Binding-site contacts:
Ligand atom C2' contacts residue ASP149 of chain 1.B at 3.2 Å.
Ligand atom C8 contacts residue EDO1 of chain 1.F at 3.2 Å.
Ligand atom CA contacts residue TYR128 of chain 1.B at 3.4 Å (hydrophobic).
Ligand atom N7 contacts residue LYS195 of chain 1.B at 2.7 Å (salt-bridge).
Ligand atom CE3 contacts residue GLY9 of chain 1.B at 3.5 Å.
Ligand atom C4 contacts residue GLY19 of chain 1.B at 3.5 Å.
Ligand atom O2' contacts residue GLN150 of chain 1.B at 3.3 Å.
Ligand atom NH3 contacts residue TYR128 of chain 1.B at 2.7 Å (h-bond).
Ligand atom C2 contacts residue GLY19 of chain 1.B at 3.1 Å.
Ligand atom O contacts residue TYR128 of chain 1.B at 2.6 Å (h-bond).
Ligand atom N6 contacts residue LYS195 of chain 1.B at 3.3 Å.
Ligand atom N6 contacts residue MET196 of chain 1.B at 3.0 Å (h-bond).
Ligand atom CZ3 contacts residue SER8 of chain 1.B at 3.5 Å.
Ligand atom C contacts residue TYR128 of chain 1.B at 3.4 Å (hydrophobic).
Ligand atom C2 contacts residue ALA184 of chain 1.B at 3.2 Å (hydrophobic).
Ligand atom C8 contacts residue ASN20 of chain 1.B at 3.1 Å.
Ligand atom O contacts residue GLN11 of chain 1.B at 3.2 Å (h-bond).
Ligand atom C5 contacts residue LYS195 of chain 1.B at 3.5 Å.
Ligand atom O2' contacts residue GLY147 of chain 1.B at 2.8 Å (h-bond).
Ligand atom N1 contacts residue GLY19 of chain 1.B at 3.5 Å (h-bond).
Ligand atom O4' contacts residue ASN20 of chain 1.B at 3.0 Å (h-bond).
Ligand atom N3 contacts residue GLY23 of chain 1.B at 3.5 Å.
Ligand atom O1P contacts residue ALA10 of chain 1.B at 3.4 Å.
Ligand atom O1P contacts residue GLN11 of chain 1.B at 2.8 Å (h-bond).
Ligand atom C5' contacts residue ASN20 of chain 1.B at 3.4 Å.
Ligand atom N6 contacts residue VAL186 of chain 1.B at 2.8 Å (h-bond).
Ligand atom NH3 contacts residue MET132 of chain 1.B at 3.5 Å (h-bond).
Ligand atom O5' contacts residue ASN20 of chain 1.B at 3.0 Å (h-bond).
Ligand atom N7 contacts residue EDO1 of chain 1.F at 3.4 Å (h-bond).
Ligand atom O3' contacts residue GLY147 of chain 1.B at 3.2 Å (h-bond).
Ligand atom C8 contacts residue LYS195 of chain 1.B at 3.5 Å.
Ligand atom CZ3 contacts residue VAL146 of chain 1.B at 3.5 Å (hydrophobic).
Ligand atom O2P contacts residue EDO1 of chain 1.F at 3.1 Å (h-bond).
Ligand atom N1 contacts residue VAL186 of chain 1.B at 2.9 Å (h-bond).
Ligand atom O2' contacts residue ASP149 of chain 1.B at 2.6 Å (salt-bridge).
Ligand atom N3 contacts residue GLY19 of chain 1.B at 3.1 Å (h-bond).
Ligand atom NE1 contacts residue ASP135 of chain 1.B at 2.9 Å (salt-bridge).
Ligand atom N9 contacts residue ASP149 of chain 1.B at 3.4 Å (salt-bridge).
Ligand atom NH3 contacts residue GLN150 of chain 1.B at 3.1 Å (h-bond).
Ligand atom O3' contacts residue VAL146 of chain 1.B at 3.4 Å.

Sequence of chain 1.B:
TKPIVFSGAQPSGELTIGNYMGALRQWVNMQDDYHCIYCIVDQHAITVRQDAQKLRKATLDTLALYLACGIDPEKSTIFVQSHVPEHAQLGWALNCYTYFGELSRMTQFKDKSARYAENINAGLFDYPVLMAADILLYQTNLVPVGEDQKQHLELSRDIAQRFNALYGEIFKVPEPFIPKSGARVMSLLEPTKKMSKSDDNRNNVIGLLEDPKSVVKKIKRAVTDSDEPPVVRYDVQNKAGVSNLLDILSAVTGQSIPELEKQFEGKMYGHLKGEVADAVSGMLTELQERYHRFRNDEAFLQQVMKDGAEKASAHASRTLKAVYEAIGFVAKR

This small molecule binds to this protein.
Small molecule (SMILES): Nc1ncnc2c1ncn2[C@@H]1O[C@H](CO[P](=O)(O)OC(=O)[C@@H](N)Cc2c[nH]c3ccccc23)[C@@H](O)[C@H]1O